Binding-site contacts:
Ligand atom CAR contacts residue LEU321 of chain 1.B at 4.0 Å (hydrophobic).
Ligand atom CAF contacts residue MET82 of chain 1.B at 3.8 Å (hydrophobic).
Ligand atom OAL contacts residue ARG89 of chain 1.B at 3.9 Å.
Ligand atom CAI contacts residue ILE314 of chain 1.B at 3.7 Å (hydrophobic).
Ligand atom OAK contacts residue ARG89 of chain 1.B at 3.9 Å.
Ligand atom NAS contacts residue LEU321 of chain 1.B at 3.9 Å.
Ligand atom CAM contacts residue MET82 of chain 1.B at 3.7 Å (hydrophobic).
Ligand atom SAT contacts residue GLY495 of chain 1.B at 4.0 Å.
Ligand atom CAF contacts residue LEU500 of chain 1.B at 3.8 Å (hydrophobic).
Ligand atom CAN contacts residue VAL318 of chain 1.B at 3.7 Å (hydrophobic).
Ligand atom CAW contacts residue MET491 of chain 1.B at 3.9 Å (hydrophobic).
Ligand atom CAF contacts residue LEU86 of chain 1.B at 3.6 Å (hydrophobic).
Ligand atom CAI contacts residue LEU500 of chain 1.B at 3.9 Å (hydrophobic).
Ligand atom OAH contacts residue VAL318 of chain 1.B at 3.8 Å.
Ligand atom CAN contacts residue ALA496 of chain 1.B at 3.5 Å (hydrophobic).
Ligand atom OAH contacts residue SER499 of chain 1.B at 2.6 Å (h-bond).
Ligand atom OAQ contacts residue ALA496 of chain 1.B at 3.3 Å.
Ligand atom CAC contacts residue VAL318 of chain 1.B at 3.7 Å (hydrophobic).
Ligand atom CAM contacts residue LEU86 of chain 1.B at 3.4 Å (hydrophobic).
Ligand atom NAP contacts residue SER499 of chain 1.B at 3.9 Å.
Ligand atom CAU contacts residue LEU321 of chain 1.B at 3.8 Å (hydrophobic).
Ligand atom CAW contacts residue TRP356 of chain 1.B at 3.3 Å (hydrophobic).
Ligand atom CAC contacts residue SER499 of chain 1.B at 4.0 Å.
Ligand atom NAS contacts residue ALA496 of chain 1.B at 3.7 Å.
Ligand atom CAG contacts residue VAL318 of chain 1.B at 3.7 Å (hydrophobic).
Ligand atom CAV contacts residue LEU321 of chain 1.B at 3.9 Å (hydrophobic).
Ligand atom CAM contacts residue LEU500 of chain 1.B at 3.5 Å (hydrophobic).
Ligand atom NAP contacts residue VAL318 of chain 1.B at 3.9 Å.
Ligand atom NAP contacts residue ALA496 of chain 1.B at 3.5 Å.
Ligand atom CAO contacts residue LEU328 of chain 1.B at 3.8 Å (hydrophobic).
Ligand atom OAH contacts residue LEU500 of chain 1.B at 4.0 Å.
Ligand atom CAO contacts residue VAL318 of chain 1.B at 3.5 Å (hydrophobic).
Ligand atom CAR contacts residue ALA496 of chain 1.B at 3.8 Å (hydrophobic).
Ligand atom OAK contacts residue VAL85 of chain 1.B at 3.4 Å.
Ligand atom CAG contacts residue ALA496 of chain 1.B at 3.9 Å (hydrophobic).
Ligand atom OAL contacts residue LEU500 of chain 1.B at 3.8 Å.
Ligand atom OAL contacts residue ALA496 of chain 1.B at 3.3 Å (h-bond).
Ligand atom CAW contacts residue PHE487 of chain 1.B at 3.7 Å (hydrophobic).
Ligand atom CAU contacts residue VAL492 of chain 1.B at 3.7 Å (hydrophobic).
Ligand atom CAD contacts residue LEU503 of chain 1.B at 3.8 Å (hydrophobic).

Sequence of chain 1.B:
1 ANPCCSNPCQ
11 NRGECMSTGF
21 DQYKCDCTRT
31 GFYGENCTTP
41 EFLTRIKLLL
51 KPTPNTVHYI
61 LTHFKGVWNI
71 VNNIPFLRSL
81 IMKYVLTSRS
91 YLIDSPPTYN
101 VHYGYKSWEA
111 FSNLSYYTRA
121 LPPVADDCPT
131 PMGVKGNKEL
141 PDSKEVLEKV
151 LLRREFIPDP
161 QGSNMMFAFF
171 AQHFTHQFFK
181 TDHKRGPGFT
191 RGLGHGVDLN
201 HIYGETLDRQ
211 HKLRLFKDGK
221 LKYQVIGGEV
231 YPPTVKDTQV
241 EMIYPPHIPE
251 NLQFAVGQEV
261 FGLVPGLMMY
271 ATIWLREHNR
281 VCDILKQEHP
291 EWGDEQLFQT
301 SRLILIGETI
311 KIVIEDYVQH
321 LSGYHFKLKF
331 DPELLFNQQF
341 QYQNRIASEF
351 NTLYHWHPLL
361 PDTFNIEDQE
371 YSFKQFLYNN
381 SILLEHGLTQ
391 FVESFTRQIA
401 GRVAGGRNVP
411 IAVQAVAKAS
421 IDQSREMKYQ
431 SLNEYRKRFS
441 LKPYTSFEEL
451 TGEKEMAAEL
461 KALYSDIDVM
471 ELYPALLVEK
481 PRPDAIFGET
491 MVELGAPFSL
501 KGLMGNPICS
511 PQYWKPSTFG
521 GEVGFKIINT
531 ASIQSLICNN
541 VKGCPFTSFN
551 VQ

The small molecule below binds the protein below.
Small molecule (SMILES): Cc1cnc(NC(=O)C2=C(O)c3ccccc3S(=O)(=O)N2C)s1